Binding-site contacts:
Ligand atom N7 contacts residue CYS199 of chain 1.B at 3.7 Å.
Ligand atom N9 contacts residue VAL110 of chain 1.B at 3.7 Å.
Ligand atom N9 contacts residue LEU188 of chain 1.B at 3.8 Å.
Ligand atom N3 contacts residue TYR134 of chain 1.B at 3.8 Å.
Ligand atom O1 contacts residue ASP200 of chain 1.B at 3.0 Å.
Ligand atom N6 contacts residue LEU188 of chain 1.B at 3.8 Å.
Ligand atom C8 contacts residue ILE62 of chain 1.B at 3.8 Å (hydrophobic).
Ligand atom O1 contacts residue LYS85 of chain 1.B at 3.1 Å (salt-bridge).
Ligand atom C15 contacts residue LEU188 of chain 1.B at 3.5 Å (hydrophobic).
Ligand atom C15 contacts residue ALA83 of chain 1.B at 3.6 Å (hydrophobic).
Ligand atom C11 contacts residue ARG141 of chain 1.B at 3.8 Å.
Ligand atom N5 contacts residue LEU188 of chain 1.B at 3.4 Å.
Ligand atom C9 contacts residue TYR134 of chain 1.B at 3.8 Å (hydrophobic).
Ligand atom C2 contacts residue CYS199 of chain 1.B at 1.9 Å (hydrophobic).
Ligand atom N8 contacts residue LEU188 of chain 1.B at 3.8 Å.
Ligand atom N1 contacts residue ASP200 of chain 1.B at 3.0 Å (salt-bridge).
Ligand atom N3 contacts residue VAL135 of chain 1.B at 2.9 Å (h-bond).
Ligand atom N7 contacts residue LEU132 of chain 1.B at 3.8 Å.
Ligand atom C4 contacts residue CYS199 of chain 1.B at 3.5 Å (hydrophobic).
Ligand atom N2 contacts residue LYS85 of chain 1.B at 3.5 Å.
Ligand atom C9 contacts residue PRO136 of chain 1.B at 3.7 Å (hydrophobic).
Ligand atom N9 contacts residue ALA83 of chain 1.B at 3.6 Å.
Ligand atom N4 contacts residue ALA83 of chain 1.B at 3.8 Å.
Ligand atom N4 contacts residue VAL135 of chain 1.B at 3.4 Å (h-bond).
Ligand atom N8 contacts residue CYS199 of chain 1.B at 3.4 Å (h-bond).
Ligand atom C13 contacts residue VAL135 of chain 1.B at 3.7 Å (hydrophobic).
Ligand atom C11 contacts residue GLU137 of chain 1.B at 3.6 Å.
Ligand atom N7 contacts residue LEU188 of chain 1.B at 3.4 Å.
Ligand atom C8 contacts residue TYR134 of chain 1.B at 3.4 Å (hydrophobic).
Ligand atom C12 contacts residue VAL135 of chain 1.B at 3.6 Å (hydrophobic).
Ligand atom C14 contacts residue VAL135 of chain 1.B at 3.4 Å (hydrophobic).
Ligand atom C1 contacts residue CYS199 of chain 1.B at 2.8 Å (hydrophobic).
Ligand atom C4 contacts residue ASP200 of chain 1.B at 3.4 Å.
Ligand atom C10 contacts residue ARG141 of chain 1.B at 3.7 Å.
Ligand atom C15 contacts residue ASP133 of chain 1.B at 3.8 Å.
Ligand atom C3 contacts residue CYS199 of chain 1.B at 2.9 Å (hydrophobic).
Ligand atom N9 contacts residue ASP133 of chain 1.B at 2.6 Å (salt-bridge).
Ligand atom N2 contacts residue VAL70 of chain 1.B at 3.6 Å.
Ligand atom C11 contacts residue PRO136 of chain 1.B at 3.3 Å (hydrophobic).
Ligand atom C16 contacts residue LEU188 of chain 1.B at 3.6 Å (hydrophobic).

Sequence of chain 1.B:
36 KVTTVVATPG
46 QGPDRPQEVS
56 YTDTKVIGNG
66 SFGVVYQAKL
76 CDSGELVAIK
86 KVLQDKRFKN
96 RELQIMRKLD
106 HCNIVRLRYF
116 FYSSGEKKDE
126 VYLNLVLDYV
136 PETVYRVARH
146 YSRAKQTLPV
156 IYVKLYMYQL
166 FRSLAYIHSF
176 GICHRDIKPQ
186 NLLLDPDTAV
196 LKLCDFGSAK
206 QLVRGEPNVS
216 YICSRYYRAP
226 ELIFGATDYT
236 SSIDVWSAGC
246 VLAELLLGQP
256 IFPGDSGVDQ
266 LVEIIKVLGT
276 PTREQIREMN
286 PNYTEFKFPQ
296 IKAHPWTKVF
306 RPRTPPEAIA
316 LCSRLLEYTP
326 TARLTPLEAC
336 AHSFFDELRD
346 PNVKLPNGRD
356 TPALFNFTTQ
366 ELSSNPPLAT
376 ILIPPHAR

The small molecule below binds the protein below.
Small molecule (SMILES): N#C[C@@H](Cc1nc2nc(NC3CCCCC3)nc(N)n2n1)C(N)=O